Sequence of chain 1.A:
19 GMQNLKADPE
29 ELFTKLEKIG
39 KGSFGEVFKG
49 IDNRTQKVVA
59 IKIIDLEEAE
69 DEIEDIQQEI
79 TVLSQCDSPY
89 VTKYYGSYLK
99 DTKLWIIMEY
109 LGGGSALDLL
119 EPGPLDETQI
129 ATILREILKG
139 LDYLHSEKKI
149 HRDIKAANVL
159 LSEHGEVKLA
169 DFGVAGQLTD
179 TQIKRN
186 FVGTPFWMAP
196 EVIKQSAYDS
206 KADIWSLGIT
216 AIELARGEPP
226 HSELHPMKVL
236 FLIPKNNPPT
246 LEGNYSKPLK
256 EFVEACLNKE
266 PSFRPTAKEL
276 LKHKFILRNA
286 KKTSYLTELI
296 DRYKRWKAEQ

Binding-site contacts:
Ligand atom CAE contacts residue LYS60 of chain 1.A at 3.9 Å.
Ligand atom N3 contacts residue LEU109 of chain 1.A at 3.8 Å.
Ligand atom CAH contacts residue GLY38 of chain 1.A at 3.7 Å.
Ligand atom NAA contacts residue GLU107 of chain 1.A at 2.8 Å (salt-bridge).
Ligand atom N1 contacts residue ALA58 of chain 1.A at 3.6 Å.
Ligand atom CAB contacts residue PHE170 of chain 1.A at 3.9 Å (hydrophobic).
Ligand atom CAD contacts residue ALA168 of chain 1.A at 3.6 Å (hydrophobic).
Ligand atom N1 contacts residue TYR108 of chain 1.A at 3.9 Å.
Ligand atom CAD contacts residue MET106 of chain 1.A at 3.8 Å (hydrophobic).
Ligand atom C5 contacts residue LEU158 of chain 1.A at 3.6 Å (hydrophobic).
Ligand atom CAT contacts residue MET106 of chain 1.A at 3.5 Å (hydrophobic).
Ligand atom NAO contacts residue MET106 of chain 1.A at 3.8 Å.
Ligand atom CAF contacts residue LEU158 of chain 1.A at 3.8 Å (hydrophobic).
Ligand atom CAH contacts residue LYS39 of chain 1.A at 3.7 Å.
Ligand atom CAF contacts residue MET106 of chain 1.A at 3.8 Å (hydrophobic).
Ligand atom C6 contacts residue GLU107 of chain 1.A at 3.7 Å.
Ligand atom C2 contacts residue LEU109 of chain 1.A at 3.2 Å (hydrophobic).
Ligand atom CAF contacts residue ALA168 of chain 1.A at 3.8 Å (hydrophobic).
Ligand atom C4 contacts residue LEU158 of chain 1.A at 3.9 Å (hydrophobic).
Ligand atom N1 contacts residue LEU109 of chain 1.A at 3.0 Å (h-bond).
Ligand atom NAA contacts residue ALA58 of chain 1.A at 3.6 Å.
Ligand atom CAD contacts residue THR90 of chain 1.A at 3.5 Å.
Ligand atom C2 contacts residue TYR108 of chain 1.A at 3.8 Å (hydrophobic).
Ligand atom CAB contacts residue GLU77 of chain 1.A at 3.2 Å.
Ligand atom CAT contacts residue ASP169 of chain 1.A at 3.9 Å.
Ligand atom CAS contacts residue ASP169 of chain 1.A at 3.9 Å.
Ligand atom N1 contacts residue GLU107 of chain 1.A at 3.7 Å.
Ligand atom CAS contacts residue MET106 of chain 1.A at 3.4 Å (hydrophobic).
Ligand atom CAE contacts residue MET106 of chain 1.A at 3.8 Å (hydrophobic).
Ligand atom CAJ contacts residue ILE37 of chain 1.A at 3.5 Å (hydrophobic).
Ligand atom NAM contacts residue LYS60 of chain 1.A at 3.2 Å (salt-bridge).
Ligand atom CAS contacts residue ALA168 of chain 1.A at 3.7 Å (hydrophobic).
Ligand atom CAR contacts residue LEU158 of chain 1.A at 3.6 Å (hydrophobic).
Ligand atom NAO contacts residue GLU77 of chain 1.A at 2.7 Å (salt-bridge).
Ligand atom CAT contacts residue GLU77 of chain 1.A at 3.9 Å.
Ligand atom NAM contacts residue MET106 of chain 1.A at 3.9 Å.
Ligand atom C6 contacts residue ALA58 of chain 1.A at 3.6 Å (hydrophobic).
Ligand atom NAO contacts residue ASP169 of chain 1.A at 3.5 Å (salt-bridge).
Ligand atom CAD contacts residue ASP169 of chain 1.A at 3.5 Å.
Ligand atom CAB contacts residue ASP169 of chain 1.A at 3.2 Å.

The small molecule below binds the protein below.
Small molecule (SMILES): Nc1ncnc2c1c(-c1cnc3[nH]ccc3c1)nn2C1CCCC1